Binding-site contacts:
Ligand atom C6 contacts residue SER284 of chain 43.K at 3.4 Å.
Ligand atom C6 contacts residue ASN318 of chain 43.K at 3.2 Å.
Ligand atom O4 contacts residue ASN318 of chain 43.K at 4.5 Å.
Ligand atom O6 contacts residue ASN318 of chain 43.K at 3.0 Å (h-bond).
Ligand atom O6 contacts residue SER284 of chain 43.K at 2.9 Å (h-bond).

Sequence of chain 43.K:
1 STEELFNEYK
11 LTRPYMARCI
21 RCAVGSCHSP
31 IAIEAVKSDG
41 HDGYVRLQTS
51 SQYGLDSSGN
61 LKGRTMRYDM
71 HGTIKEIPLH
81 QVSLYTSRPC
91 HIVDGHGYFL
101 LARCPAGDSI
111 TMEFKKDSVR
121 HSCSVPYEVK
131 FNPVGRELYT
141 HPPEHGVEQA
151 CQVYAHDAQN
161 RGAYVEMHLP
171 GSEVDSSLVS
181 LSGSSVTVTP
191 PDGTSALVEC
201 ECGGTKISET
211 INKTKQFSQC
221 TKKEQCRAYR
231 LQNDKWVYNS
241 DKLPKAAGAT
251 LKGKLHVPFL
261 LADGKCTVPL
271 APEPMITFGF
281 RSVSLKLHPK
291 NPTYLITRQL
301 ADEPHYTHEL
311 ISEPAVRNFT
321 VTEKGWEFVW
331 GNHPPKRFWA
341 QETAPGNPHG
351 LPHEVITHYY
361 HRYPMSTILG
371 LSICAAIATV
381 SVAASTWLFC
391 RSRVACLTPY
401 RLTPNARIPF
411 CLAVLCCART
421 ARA

This protein binds this small molecule.
Small molecule (SMILES): CC(=O)N[C@@H]1[C@@H](O)[C@H](O)[C@@H](CO)O[C@H]1O